Binding-site contacts:
Ligand atom N2 contacts residue ASN17 of chain 1.C at 2.9 Å (h-bond).
Ligand atom C1 contacts residue ASN17 of chain 1.C at 1.5 Å.
Ligand atom C5 contacts residue ASN17 of chain 1.C at 3.7 Å.
Ligand atom C1 contacts residue ASN137 of chain 1.C at 4.4 Å.
Ligand atom O7 contacts residue ASN17 of chain 1.C at 3.0 Å (h-bond).
Ligand atom C3 contacts residue ASN17 of chain 1.C at 3.8 Å.
Ligand atom C7 contacts residue ASN17 of chain 1.C at 3.1 Å.
Ligand atom C2 contacts residue ASN17 of chain 1.C at 2.5 Å.
Ligand atom C4 contacts residue ASN17 of chain 1.C at 4.3 Å.
Ligand atom O5 contacts residue ASN17 of chain 1.C at 2.4 Å (h-bond).
Ligand atom C8 contacts residue CYS15 of chain 1.C at 4.1 Å (hydrophobic).
Ligand atom C8 contacts residue ASN17 of chain 1.C at 4.3 Å.

This small molecule binds to this protein.
Small molecule (SMILES): CC(=O)N[C@@H]1[C@@H](O)[C@H](O)[C@@H](CO)O[C@H]1O

Sequence of chain 1.C:
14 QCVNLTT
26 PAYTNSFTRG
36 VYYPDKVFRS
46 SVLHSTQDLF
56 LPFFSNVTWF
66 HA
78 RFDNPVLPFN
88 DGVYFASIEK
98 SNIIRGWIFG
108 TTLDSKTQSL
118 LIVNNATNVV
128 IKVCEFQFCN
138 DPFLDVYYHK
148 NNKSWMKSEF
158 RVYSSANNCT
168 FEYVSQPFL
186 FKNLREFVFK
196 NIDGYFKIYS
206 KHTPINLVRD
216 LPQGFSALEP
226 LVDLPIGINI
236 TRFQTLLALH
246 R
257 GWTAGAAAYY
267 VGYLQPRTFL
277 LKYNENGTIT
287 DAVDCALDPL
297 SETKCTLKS